Sequence of chain 1.A:
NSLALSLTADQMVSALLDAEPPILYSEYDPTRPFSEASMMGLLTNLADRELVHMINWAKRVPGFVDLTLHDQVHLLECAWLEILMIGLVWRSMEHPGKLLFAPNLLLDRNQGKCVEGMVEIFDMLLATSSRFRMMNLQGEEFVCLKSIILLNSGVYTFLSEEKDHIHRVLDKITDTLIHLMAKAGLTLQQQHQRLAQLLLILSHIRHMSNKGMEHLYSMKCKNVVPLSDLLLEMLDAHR

This small molecule binds to this protein.
Small molecule (SMILES): Oc1ccc(-c2ccsc2-c2ccc(O)cc2F)c(F)c1

Binding-site contacts:
Ligand atom C17 contacts residue ALA53 of chain 1.A at 4.0 Å (hydrophobic).
Ligand atom F05 contacts residue MET46 of chain 1.A at 3.4 Å.
Ligand atom O16 contacts residue LEU90 of chain 1.A at 3.9 Å.
Ligand atom C18 contacts residue PHE107 of chain 1.A at 3.9 Å (hydrophobic).
Ligand atom C07 contacts residue LEU87 of chain 1.A at 3.8 Å (hydrophobic).
Ligand atom C07 contacts residue ALA53 of chain 1.A at 4.1 Å (hydrophobic).
Ligand atom C04 contacts residue LEU49 of chain 1.A at 3.9 Å (hydrophobic).
Ligand atom C02 contacts residue ALA53 of chain 1.A at 3.7 Å (hydrophobic).
Ligand atom F13 contacts residue LEU90 of chain 1.A at 4.1 Å.
Ligand atom F13 contacts residue LEU94 of chain 1.A at 3.5 Å.
Ligand atom S21 contacts residue MET124 of chain 1.A at 4.0 Å.
Ligand atom C14 contacts residue LEU90 of chain 1.A at 3.5 Å (hydrophobic).
Ligand atom C12 contacts residue LEU94 of chain 1.A at 3.8 Å (hydrophobic).
Ligand atom C17 contacts residue GLU56 of chain 1.A at 3.7 Å.
Ligand atom O01 contacts residue LEU243 of chain 1.A at 3.2 Å.
Ligand atom C04 contacts residue LEU228 of chain 1.A at 4.1 Å (hydrophobic).
Ligand atom C15 contacts residue LEU90 of chain 1.A at 4.1 Å (hydrophobic).
Ligand atom O16 contacts residue GLU56 of chain 1.A at 2.1 Å (salt-bridge).
Ligand atom F05 contacts residue LEU49 of chain 1.A at 3.3 Å.
Ligand atom F13 contacts residue MET91 of chain 1.A at 3.3 Å.
Ligand atom C15 contacts residue GLU56 of chain 1.A at 3.3 Å.
Ligand atom C02 contacts residue THR50 of chain 1.A at 4.0 Å.
Ligand atom C19 contacts residue PHE107 of chain 1.A at 3.7 Å (hydrophobic).
Ligand atom C14 contacts residue LEU94 of chain 1.A at 3.8 Å (hydrophobic).
Ligand atom C02 contacts residue LEU228 of chain 1.A at 3.9 Å (hydrophobic).
Ligand atom C20 contacts residue LEU131 of chain 1.A at 4.0 Å (hydrophobic).
Ligand atom C19 contacts residue LEU131 of chain 1.A at 3.8 Å (hydrophobic).
Ligand atom C03 contacts residue LEU228 of chain 1.A at 3.8 Å (hydrophobic).
Ligand atom C06 contacts residue ALA53 of chain 1.A at 3.4 Å (hydrophobic).
Ligand atom C11 contacts residue PHE107 of chain 1.A at 3.7 Å (hydrophobic).
Ligand atom C15 contacts residue ARG97 of chain 1.A at 4.1 Å.
Ligand atom C10 contacts residue PHE107 of chain 1.A at 3.9 Å (hydrophobic).
Ligand atom C06 contacts residue LEU228 of chain 1.A at 3.9 Å (hydrophobic).
Ligand atom O16 contacts residue ARG97 of chain 1.A at 3.3 Å (salt-bridge).
Ligand atom O01 contacts residue ALA53 of chain 1.A at 3.8 Å.
Ligand atom C20 contacts residue MET124 of chain 1.A at 4.1 Å (hydrophobic).
Ligand atom O01 contacts residue THR50 of chain 1.A at 3.5 Å (h-bond).
Ligand atom C20 contacts residue ILE127 of chain 1.A at 3.8 Å (hydrophobic).
Ligand atom C03 contacts residue THR50 of chain 1.A at 3.7 Å.
Ligand atom C03 contacts residue LEU49 of chain 1.A at 4.0 Å (hydrophobic).